Sequence of chain 2.C:
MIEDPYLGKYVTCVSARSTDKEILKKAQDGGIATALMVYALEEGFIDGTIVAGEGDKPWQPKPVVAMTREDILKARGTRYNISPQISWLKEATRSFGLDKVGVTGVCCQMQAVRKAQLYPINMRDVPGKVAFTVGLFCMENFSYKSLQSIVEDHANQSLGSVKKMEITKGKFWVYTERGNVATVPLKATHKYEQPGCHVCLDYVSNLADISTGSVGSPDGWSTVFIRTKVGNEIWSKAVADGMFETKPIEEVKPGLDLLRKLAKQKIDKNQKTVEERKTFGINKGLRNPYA

Sequence of chain 2.A:
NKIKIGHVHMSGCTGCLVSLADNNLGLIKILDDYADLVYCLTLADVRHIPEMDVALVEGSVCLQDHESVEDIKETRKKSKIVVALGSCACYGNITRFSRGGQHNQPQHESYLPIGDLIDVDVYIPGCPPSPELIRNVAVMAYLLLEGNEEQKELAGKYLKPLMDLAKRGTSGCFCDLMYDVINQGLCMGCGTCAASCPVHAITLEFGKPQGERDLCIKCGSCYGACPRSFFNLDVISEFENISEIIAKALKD

Binding-site contacts:
Ligand atom C4 contacts residue PRO132 of chain 2.A at 4.0 Å (hydrophobic).
Ligand atom C1 contacts residue ASN25 of chain 2.A at 4.1 Å.
Ligand atom C1 contacts residue ASP23 of chain 2.A at 4.5 Å.
Ligand atom C4 contacts residue ASP23 of chain 2.A at 3.3 Å.
Ligand atom O5 contacts residue ARG124 of chain 2.C at 4.2 Å.
Ligand atom C1 contacts residue GLU147 of chain 2.B at 4.2 Å.
Ligand atom C3 contacts residue GLU133 of chain 2.A at 4.0 Å.
Ligand atom O5 contacts residue PRO132 of chain 2.A at 4.3 Å.
Ligand atom O5 contacts residue ASP23 of chain 2.A at 4.1 Å.
Ligand atom O5 contacts residue ASP125 of chain 2.C at 4.3 Å.
Ligand atom C1 contacts residue ASP125 of chain 2.C at 4.2 Å.
Ligand atom O5 contacts residue GLU133 of chain 2.A at 3.7 Å.
Ligand atom C2 contacts residue ASP125 of chain 2.C at 3.9 Å.
Ligand atom C2 contacts residue GLU133 of chain 2.A at 4.0 Å.
Ligand atom C3 contacts residue ASP23 of chain 2.A at 4.5 Å.
Ligand atom C4 contacts residue ASN24 of chain 2.A at 3.9 Å.

This small molecule binds to this protein.
Small molecule (SMILES): C[C@@H](O)[C@@H](C)O

Sequence of chain 2.B:
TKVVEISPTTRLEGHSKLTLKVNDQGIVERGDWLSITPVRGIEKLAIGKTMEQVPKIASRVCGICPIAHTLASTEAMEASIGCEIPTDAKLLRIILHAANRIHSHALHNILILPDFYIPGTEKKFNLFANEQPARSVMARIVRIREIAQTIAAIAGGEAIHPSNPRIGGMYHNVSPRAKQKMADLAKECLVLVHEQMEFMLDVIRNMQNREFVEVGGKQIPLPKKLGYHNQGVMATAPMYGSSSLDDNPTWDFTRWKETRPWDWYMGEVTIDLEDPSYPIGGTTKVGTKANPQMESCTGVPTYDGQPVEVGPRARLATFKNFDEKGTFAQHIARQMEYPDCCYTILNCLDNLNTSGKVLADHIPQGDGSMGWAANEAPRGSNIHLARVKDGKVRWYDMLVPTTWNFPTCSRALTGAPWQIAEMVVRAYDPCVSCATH